Sequence of chain 1.A:
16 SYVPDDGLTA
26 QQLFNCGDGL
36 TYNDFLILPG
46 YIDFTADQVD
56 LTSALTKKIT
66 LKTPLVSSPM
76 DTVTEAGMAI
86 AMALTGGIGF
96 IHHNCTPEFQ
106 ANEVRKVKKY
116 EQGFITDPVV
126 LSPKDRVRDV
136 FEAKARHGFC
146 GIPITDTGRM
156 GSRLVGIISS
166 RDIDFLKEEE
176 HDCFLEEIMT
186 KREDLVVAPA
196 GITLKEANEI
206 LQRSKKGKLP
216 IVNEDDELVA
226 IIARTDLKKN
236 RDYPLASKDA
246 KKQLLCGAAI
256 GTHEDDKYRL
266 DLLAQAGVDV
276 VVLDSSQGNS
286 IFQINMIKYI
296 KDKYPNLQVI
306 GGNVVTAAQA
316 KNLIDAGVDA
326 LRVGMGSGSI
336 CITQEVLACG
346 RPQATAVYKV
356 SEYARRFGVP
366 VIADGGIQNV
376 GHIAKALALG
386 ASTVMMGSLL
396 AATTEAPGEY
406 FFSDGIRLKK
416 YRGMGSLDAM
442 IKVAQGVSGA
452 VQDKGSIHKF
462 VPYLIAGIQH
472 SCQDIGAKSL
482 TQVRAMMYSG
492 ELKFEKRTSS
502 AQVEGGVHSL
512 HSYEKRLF

This protein binds this small molecule.
Small molecule (SMILES): O=c1[nH]cnc2c1ncn2[C@@H]1O[C@H](COP(=O)(O)O)[C@@H](O)[C@H]1O

Binding-site contacts:
Ligand atom O6 contacts residue MET419 of chain 1.A at 2.8 Å (h-bond).
Ligand atom C6 contacts residue GLY420 of chain 1.A at 3.3 Å.
Ligand atom O2P contacts residue SER393 of chain 1.A at 3.3 Å (h-bond).
Ligand atom C2 contacts residue GLN446 of chain 1.A at 3.4 Å.
Ligand atom C8 contacts residue MET75 of chain 1.A at 3.4 Å (hydrophobic).
Ligand atom P contacts residue SER334 of chain 1.A at 3.5 Å.
Ligand atom O2P contacts residue GLY392 of chain 1.A at 2.9 Å (h-bond).
Ligand atom N7 contacts residue GLY418 of chain 1.A at 3.6 Å.
Ligand atom N9 contacts residue NAD1 of chain 1.R at 3.7 Å.
Ligand atom N1 contacts residue GLN446 of chain 1.A at 2.9 Å (h-bond).
Ligand atom C5 contacts residue MET419 of chain 1.A at 3.7 Å (hydrophobic).
Ligand atom O3P contacts residue SER334 of chain 1.A at 2.4 Å (h-bond).
Ligand atom C6 contacts residue MET419 of chain 1.A at 3.6 Å (hydrophobic).
Ligand atom O1P contacts residue SER393 of chain 1.A at 2.3 Å (h-bond).
Ligand atom O3P contacts residue SER393 of chain 1.A at 3.4 Å (h-bond).
Ligand atom C2 contacts residue CYS336 of chain 1.A at 3.5 Å (hydrophobic).
Ligand atom C5' contacts residue GLY392 of chain 1.A at 3.8 Å.
Ligand atom O2' contacts residue ASP369 of chain 1.A at 2.7 Å (salt-bridge).
Ligand atom O2P contacts residue GLY370 of chain 1.A at 3.5 Å.
Ligand atom O3' contacts residue ARG327 of chain 1.A at 3.2 Å (salt-bridge).
Ligand atom O1P contacts residue GLY392 of chain 1.A at 3.0 Å.
Ligand atom P contacts residue GLY370 of chain 1.A at 3.8 Å.
Ligand atom O3P contacts residue GLY371 of chain 1.A at 3.6 Å.
Ligand atom C4 contacts residue NAD1 of chain 1.R at 3.4 Å.
Ligand atom O3' contacts residue SER73 of chain 1.A at 3.4 Å (h-bond).
Ligand atom N1 contacts residue NAD1 of chain 1.R at 3.6 Å.
Ligand atom O3' contacts residue ASP369 of chain 1.A at 2.8 Å (salt-bridge).
Ligand atom O3P contacts residue GLY333 of chain 1.A at 3.1 Å.
Ligand atom N3 contacts residue CYS336 of chain 1.A at 3.2 Å (h-bond).
Ligand atom N7 contacts residue MET419 of chain 1.A at 3.2 Å (h-bond).
Ligand atom O6 contacts residue GLY420 of chain 1.A at 2.4 Å (h-bond).
Ligand atom C2 contacts residue NAD1 of chain 1.R at 3.4 Å.
Ligand atom O1P contacts residue TYR416 of chain 1.A at 2.8 Å (h-bond).
Ligand atom O5' contacts residue GLY370 of chain 1.A at 3.4 Å.
Ligand atom O6 contacts residue GLY418 of chain 1.A at 3.0 Å.
Ligand atom O5' contacts residue GLY333 of chain 1.A at 3.4 Å.
Ligand atom N3 contacts residue NAD1 of chain 1.R at 3.1 Å.
Ligand atom C1' contacts residue NAD1 of chain 1.R at 3.6 Å.
Ligand atom O2' contacts residue ARG327 of chain 1.A at 3.4 Å (salt-bridge).
Ligand atom P contacts residue SER393 of chain 1.A at 3.3 Å.